This small molecule binds to this protein.
Small molecule (SMILES): CC(=O)N[C@@H]1[C@@H](O)[C@H](O)[C@@H](CO)O[C@H]1O

Sequence of chain 1.A:
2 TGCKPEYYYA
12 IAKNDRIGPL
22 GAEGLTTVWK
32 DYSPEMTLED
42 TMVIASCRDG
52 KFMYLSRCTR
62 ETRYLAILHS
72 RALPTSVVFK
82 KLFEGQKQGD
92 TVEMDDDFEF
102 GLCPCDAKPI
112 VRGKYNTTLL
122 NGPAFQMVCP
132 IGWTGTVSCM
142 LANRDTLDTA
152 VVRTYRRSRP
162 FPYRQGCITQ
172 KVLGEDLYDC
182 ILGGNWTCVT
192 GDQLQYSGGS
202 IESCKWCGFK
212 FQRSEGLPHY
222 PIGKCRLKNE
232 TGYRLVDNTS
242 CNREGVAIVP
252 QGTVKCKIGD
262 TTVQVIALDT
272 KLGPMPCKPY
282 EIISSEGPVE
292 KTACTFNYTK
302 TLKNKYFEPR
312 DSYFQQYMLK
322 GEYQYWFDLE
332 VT

Binding-site contacts:
Ligand atom C7 contacts residue ASN230 of chain 1.A at 3.3 Å.
Ligand atom C2 contacts residue GLU231 of chain 1.A at 4.2 Å.
Ligand atom C5 contacts residue ASN230 of chain 1.A at 3.6 Å.
Ligand atom O7 contacts residue ASN230 of chain 1.A at 3.3 Å (h-bond).
Ligand atom N2 contacts residue ASN230 of chain 1.A at 2.9 Å (h-bond).
Ligand atom C3 contacts residue GLU231 of chain 1.A at 3.4 Å.
Ligand atom C8 contacts residue ASN230 of chain 1.A at 3.4 Å.
Ligand atom C4 contacts residue GLU231 of chain 1.A at 4.4 Å.
Ligand atom C1 contacts residue ASN230 of chain 1.A at 1.4 Å.
Ligand atom C2 contacts residue ASN230 of chain 1.A at 2.5 Å.
Ligand atom O3 contacts residue GLU231 of chain 1.A at 3.8 Å.
Ligand atom C4 contacts residue ASN230 of chain 1.A at 4.2 Å.
Ligand atom C3 contacts residue ASN230 of chain 1.A at 3.8 Å.
Ligand atom N2 contacts residue GLU231 of chain 1.A at 4.1 Å.
Ligand atom C1 contacts residue GLU231 of chain 1.A at 4.5 Å.
Ligand atom C5 contacts residue LEU228 of chain 1.A at 4.2 Å (hydrophobic).
Ligand atom O6 contacts residue SER198 of chain 1.A at 3.9 Å.
Ligand atom O6 contacts residue GLY199 of chain 1.A at 3.8 Å.
Ligand atom O4 contacts residue ARG235 of chain 1.A at 4.2 Å.
Ligand atom O5 contacts residue ASN230 of chain 1.A at 2.3 Å (h-bond).
Ligand atom O4 contacts residue GLU231 of chain 1.A at 4.3 Å.